Sequence of chain 1.A:
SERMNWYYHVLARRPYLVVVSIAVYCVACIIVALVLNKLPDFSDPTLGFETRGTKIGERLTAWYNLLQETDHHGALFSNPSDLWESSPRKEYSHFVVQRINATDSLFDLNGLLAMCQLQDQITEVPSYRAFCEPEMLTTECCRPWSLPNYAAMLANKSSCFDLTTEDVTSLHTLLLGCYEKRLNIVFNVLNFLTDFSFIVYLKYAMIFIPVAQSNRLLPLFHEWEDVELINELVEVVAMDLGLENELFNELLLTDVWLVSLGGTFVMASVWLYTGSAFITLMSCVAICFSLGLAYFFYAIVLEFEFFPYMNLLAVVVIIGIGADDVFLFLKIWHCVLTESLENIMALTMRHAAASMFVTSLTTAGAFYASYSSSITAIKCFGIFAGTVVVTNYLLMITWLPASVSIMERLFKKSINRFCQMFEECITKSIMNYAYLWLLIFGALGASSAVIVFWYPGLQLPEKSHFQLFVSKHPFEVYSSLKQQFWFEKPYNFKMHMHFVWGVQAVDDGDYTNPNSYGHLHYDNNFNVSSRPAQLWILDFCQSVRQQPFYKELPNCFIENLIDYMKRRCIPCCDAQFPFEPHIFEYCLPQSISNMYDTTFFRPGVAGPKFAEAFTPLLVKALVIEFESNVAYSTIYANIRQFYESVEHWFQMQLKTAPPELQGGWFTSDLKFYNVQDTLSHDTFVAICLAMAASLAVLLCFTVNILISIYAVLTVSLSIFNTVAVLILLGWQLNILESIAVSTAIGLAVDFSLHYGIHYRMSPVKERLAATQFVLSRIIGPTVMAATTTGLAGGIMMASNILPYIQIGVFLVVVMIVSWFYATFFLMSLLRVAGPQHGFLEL

This small molecule binds to this protein.
Small molecule (SMILES): CC(C)CCC[C@@H](C)[C@H]1CC[C@H]2[C@@H]3CC=C4C[C@@H](OC(=O)CCC(=O)O)CC[C@]4(C)[C@H]3CC[C@]12C

Binding-site contacts:
Ligand atom CAO contacts residue SER683 of chain 1.A at 4.4 Å.
Ligand atom CBE contacts residue VAL686 of chain 1.A at 4.1 Å (hydrophobic).
Ligand atom OAH contacts residue LEU1008 of chain 1.A at 3.8 Å.
Ligand atom CBG contacts residue VAL686 of chain 1.A at 4.5 Å (hydrophobic).
Ligand atom CAC contacts residue SER683 of chain 1.A at 3.3 Å.
Ligand atom CAU contacts residue SER683 of chain 1.A at 4.3 Å.
Ligand atom CAX contacts residue LEU1008 of chain 1.A at 4.1 Å (hydrophobic).
Ligand atom CAP contacts residue VAL686 of chain 1.A at 4.1 Å (hydrophobic).
Ligand atom OAF contacts residue ILE1007 of chain 1.A at 3.0 Å (h-bond).
Ligand atom CBB contacts residue SER683 of chain 1.A at 4.5 Å.
Ligand atom CAI contacts residue TYR691 of chain 1.A at 3.8 Å (hydrophobic).
Ligand atom CAL contacts residue LEU1008 of chain 1.A at 4.4 Å (hydrophobic).
Ligand atom CAX contacts residue ILE1007 of chain 1.A at 3.8 Å (hydrophobic).
Ligand atom OAF contacts residue LEU1008 of chain 1.A at 4.3 Å.
Ligand atom CAM contacts residue LEU1008 of chain 1.A at 4.1 Å (hydrophobic).
Ligand atom OAF contacts residue GLY1010 of chain 1.A at 4.0 Å.
Ligand atom CAV contacts residue TYR691 of chain 1.A at 4.3 Å (hydrophobic).
Ligand atom OAH contacts residue ILE1007 of chain 1.A at 4.5 Å.
Ligand atom CAK contacts residue TYR691 of chain 1.A at 4.4 Å (hydrophobic).
Ligand atom CAL contacts residue ILE1007 of chain 1.A at 4.4 Å (hydrophobic).
Ligand atom CAZ contacts residue TYR691 of chain 1.A at 4.5 Å (hydrophobic).
Ligand atom CAU contacts residue ILE687 of chain 1.A at 4.5 Å (hydrophobic).